Sequence of chain 1.B:
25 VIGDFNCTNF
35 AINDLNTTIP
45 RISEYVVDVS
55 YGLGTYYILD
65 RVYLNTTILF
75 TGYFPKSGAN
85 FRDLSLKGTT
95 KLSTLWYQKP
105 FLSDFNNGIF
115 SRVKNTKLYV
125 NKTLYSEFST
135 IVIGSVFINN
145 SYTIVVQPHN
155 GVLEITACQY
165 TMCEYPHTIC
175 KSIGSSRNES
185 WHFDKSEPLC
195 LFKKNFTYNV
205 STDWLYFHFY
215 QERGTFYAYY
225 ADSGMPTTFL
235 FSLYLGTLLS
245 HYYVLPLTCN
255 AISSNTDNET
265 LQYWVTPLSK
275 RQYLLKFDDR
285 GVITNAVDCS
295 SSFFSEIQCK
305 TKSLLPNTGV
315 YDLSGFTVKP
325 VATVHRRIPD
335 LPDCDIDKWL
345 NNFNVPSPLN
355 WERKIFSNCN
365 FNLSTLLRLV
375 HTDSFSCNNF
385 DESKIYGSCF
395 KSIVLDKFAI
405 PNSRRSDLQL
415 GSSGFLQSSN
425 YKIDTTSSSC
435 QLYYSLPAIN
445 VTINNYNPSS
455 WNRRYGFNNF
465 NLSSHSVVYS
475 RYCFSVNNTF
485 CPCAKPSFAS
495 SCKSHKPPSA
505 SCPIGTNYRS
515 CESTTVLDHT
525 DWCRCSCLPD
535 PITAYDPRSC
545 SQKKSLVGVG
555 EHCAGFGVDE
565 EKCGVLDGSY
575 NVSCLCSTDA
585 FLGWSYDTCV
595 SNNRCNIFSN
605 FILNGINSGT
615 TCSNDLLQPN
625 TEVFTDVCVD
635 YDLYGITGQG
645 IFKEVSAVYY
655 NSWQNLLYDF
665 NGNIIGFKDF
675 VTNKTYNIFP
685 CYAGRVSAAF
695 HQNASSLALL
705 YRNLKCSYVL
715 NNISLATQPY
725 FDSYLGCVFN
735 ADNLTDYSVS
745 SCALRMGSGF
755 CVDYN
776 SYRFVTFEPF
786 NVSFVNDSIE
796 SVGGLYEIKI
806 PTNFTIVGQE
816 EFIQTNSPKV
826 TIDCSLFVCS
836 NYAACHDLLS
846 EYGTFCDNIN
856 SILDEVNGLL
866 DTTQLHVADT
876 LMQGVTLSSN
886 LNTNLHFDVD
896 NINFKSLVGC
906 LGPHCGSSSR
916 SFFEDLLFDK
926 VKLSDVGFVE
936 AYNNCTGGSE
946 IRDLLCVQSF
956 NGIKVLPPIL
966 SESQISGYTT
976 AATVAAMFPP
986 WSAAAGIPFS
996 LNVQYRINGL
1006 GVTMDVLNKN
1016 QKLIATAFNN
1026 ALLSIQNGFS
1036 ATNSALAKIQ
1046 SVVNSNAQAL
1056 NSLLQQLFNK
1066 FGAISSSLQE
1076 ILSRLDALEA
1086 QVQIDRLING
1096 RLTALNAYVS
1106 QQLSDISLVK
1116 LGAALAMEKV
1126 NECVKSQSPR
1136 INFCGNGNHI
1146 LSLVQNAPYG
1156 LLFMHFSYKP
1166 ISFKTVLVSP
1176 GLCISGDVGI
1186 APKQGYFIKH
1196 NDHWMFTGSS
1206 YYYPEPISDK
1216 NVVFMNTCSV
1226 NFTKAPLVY

The small molecule below binds the protein below.
Small molecule (SMILES): CC(=O)N[C@H]1[C@H](O[C@H]2[C@H](O)[C@@H](NC(C)=O)CO[C@@H]2CO)O[C@H](CO)[C@@H](O[C@@H]2O[C@H](CO)[C@@H](O)[C@H](O)[C@@H]2O)[C@@H]1O

Binding-site contacts:
Ligand atom C1 contacts residue PHE725 of chain 1.B at 4.2 Å (hydrophobic).
Ligand atom O5 contacts residue THR739 of chain 1.B at 4.3 Å.
Ligand atom C3 contacts residue ASN737 of chain 1.B at 3.9 Å.
Ligand atom C2 contacts residue PHE725 of chain 1.B at 3.7 Å (hydrophobic).
Ligand atom C1 contacts residue ASN737 of chain 1.B at 1.4 Å.
Ligand atom O6 contacts residue ASP740 of chain 1.B at 2.6 Å (salt-bridge).
Ligand atom C4 contacts residue ASN737 of chain 1.B at 4.3 Å.
Ligand atom C6 contacts residue ASP740 of chain 1.B at 3.3 Å.
Ligand atom C8 contacts residue ASP726 of chain 1.B at 3.4 Å.
Ligand atom C1 contacts residue THR739 of chain 1.B at 3.7 Å.
Ligand atom C2 contacts residue ASN737 of chain 1.B at 2.5 Å.
Ligand atom C5 contacts residue ASP740 of chain 1.B at 4.2 Å.
Ligand atom C7 contacts residue ASN737 of chain 1.B at 4.1 Å.
Ligand atom N2 contacts residue ASN737 of chain 1.B at 2.9 Å (h-bond).
Ligand atom C5 contacts residue ASN737 of chain 1.B at 3.7 Å.
Ligand atom C7 contacts residue ASP726 of chain 1.B at 3.7 Å.
Ligand atom O7 contacts residue ASP726 of chain 1.B at 3.6 Å (salt-bridge).
Ligand atom O5 contacts residue ASN737 of chain 1.B at 2.4 Å (h-bond).
Ligand atom C8 contacts residue SER727 of chain 1.B at 4.0 Å.
Ligand atom N2 contacts residue PHE725 of chain 1.B at 3.3 Å.
Ligand atom C8 contacts residue PHE725 of chain 1.B at 3.6 Å (hydrophobic).
Ligand atom C7 contacts residue PHE725 of chain 1.B at 3.4 Å (hydrophobic).
Ligand atom O7 contacts residue PHE725 of chain 1.B at 3.4 Å.